Binding-site contacts:
Ligand atom C1 contacts residue ASN68 of chain 1.B at 1.5 Å.
Ligand atom O7 contacts residue ASN68 of chain 1.B at 3.4 Å (h-bond).
Ligand atom C5 contacts residue PRO40 of chain 1.B at 4.3 Å (hydrophobic).
Ligand atom C1 contacts residue PRO40 of chain 1.B at 4.2 Å (hydrophobic).
Ligand atom C2 contacts residue TYR55 of chain 1.B at 4.0 Å (hydrophobic).
Ligand atom C7 contacts residue TYR38 of chain 1.B at 4.2 Å (hydrophobic).
Ligand atom C4 contacts residue TYR55 of chain 1.B at 4.2 Å (hydrophobic).
Ligand atom O5 contacts residue TYR55 of chain 1.B at 3.0 Å (h-bond).
Ligand atom C3 contacts residue TYR55 of chain 1.B at 4.1 Å (hydrophobic).
Ligand atom C5 contacts residue ASN68 of chain 1.B at 3.7 Å.
Ligand atom C8 contacts residue ASN68 of chain 1.B at 3.2 Å.
Ligand atom O6 contacts residue TYR38 of chain 1.B at 4.3 Å.
Ligand atom N2 contacts residue ASN68 of chain 1.B at 2.1 Å (h-bond).
Ligand atom C6 contacts residue PRO40 of chain 1.B at 4.2 Å (hydrophobic).
Ligand atom C3 contacts residue ASN68 of chain 1.B at 3.9 Å.
Ligand atom C8 contacts residue TYR38 of chain 1.B at 3.1 Å (hydrophobic).
Ligand atom C6 contacts residue TYR38 of chain 1.B at 4.1 Å (hydrophobic).
Ligand atom O5 contacts residue ASN68 of chain 1.B at 2.3 Å (h-bond).
Ligand atom C4 contacts residue ASN68 of chain 1.B at 4.3 Å.
Ligand atom C7 contacts residue ASN68 of chain 1.B at 2.6 Å.
Ligand atom C1 contacts residue TYR55 of chain 1.B at 2.8 Å (hydrophobic).
Ligand atom N2 contacts residue TYR38 of chain 1.B at 4.2 Å.
Ligand atom C6 contacts residue TYR55 of chain 1.B at 4.2 Å (hydrophobic).
Ligand atom O5 contacts residue PRO40 of chain 1.B at 3.5 Å.
Ligand atom C2 contacts residue ASN68 of chain 1.B at 2.6 Å.
Ligand atom C8 contacts residue PRO67 of chain 1.B at 3.8 Å (hydrophobic).
Ligand atom C5 contacts residue TYR55 of chain 1.B at 3.2 Å (hydrophobic).

This protein binds this small molecule.
Small molecule (SMILES): CC(=O)N[C@H]1[C@H](O[C@H]2[C@H](O)[C@@H](NC(C)=O)CO[C@@H]2CO)O[C@H](CO)[C@@H](O)[C@@H]1O

Sequence of chain 1.B:
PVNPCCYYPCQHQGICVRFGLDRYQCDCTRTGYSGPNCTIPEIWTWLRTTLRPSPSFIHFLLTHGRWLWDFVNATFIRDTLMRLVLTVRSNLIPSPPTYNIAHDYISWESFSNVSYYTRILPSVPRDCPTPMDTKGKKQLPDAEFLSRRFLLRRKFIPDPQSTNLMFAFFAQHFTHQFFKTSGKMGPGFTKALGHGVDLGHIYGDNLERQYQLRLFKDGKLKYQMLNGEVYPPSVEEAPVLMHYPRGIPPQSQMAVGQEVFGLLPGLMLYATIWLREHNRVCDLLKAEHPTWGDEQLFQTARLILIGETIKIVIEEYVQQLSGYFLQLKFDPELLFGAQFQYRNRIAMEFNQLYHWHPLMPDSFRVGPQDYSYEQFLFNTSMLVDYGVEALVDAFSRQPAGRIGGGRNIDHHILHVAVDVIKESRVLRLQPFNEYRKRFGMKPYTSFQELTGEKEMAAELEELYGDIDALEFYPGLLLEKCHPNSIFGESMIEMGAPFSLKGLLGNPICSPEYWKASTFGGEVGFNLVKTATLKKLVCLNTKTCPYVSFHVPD